The small molecule below binds the protein below.
Small molecule (SMILES): CC(=O)N[C@@H]1[C@@H](O)[C@H](O)[C@@H](CO)O[C@H]1O

Sequence of chain 1.B:
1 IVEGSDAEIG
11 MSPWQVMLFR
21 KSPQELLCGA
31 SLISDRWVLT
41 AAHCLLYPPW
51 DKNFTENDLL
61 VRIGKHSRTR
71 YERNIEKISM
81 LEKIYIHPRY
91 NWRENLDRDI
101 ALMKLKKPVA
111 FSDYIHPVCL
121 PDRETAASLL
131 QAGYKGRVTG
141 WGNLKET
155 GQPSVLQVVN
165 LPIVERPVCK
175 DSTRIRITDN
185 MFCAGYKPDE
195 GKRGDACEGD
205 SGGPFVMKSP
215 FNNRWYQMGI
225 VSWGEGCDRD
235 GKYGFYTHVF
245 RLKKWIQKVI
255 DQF

Binding-site contacts:
Ligand atom C8 contacts residue LEU46 of chain 1.B at 4.2 Å (hydrophobic).
Ligand atom C1 contacts residue ASN53 of chain 1.B at 1.6 Å.
Ligand atom N2 contacts residue LEU46 of chain 1.B at 4.2 Å.
Ligand atom O6 contacts residue ASN53 of chain 1.B at 3.7 Å.
Ligand atom C7 contacts residue LEU46 of chain 1.B at 4.1 Å (hydrophobic).
Ligand atom C4 contacts residue ASN53 of chain 1.B at 3.9 Å.
Ligand atom O6 contacts residue THR55 of chain 1.B at 4.2 Å.
Ligand atom N2 contacts residue ASN53 of chain 1.B at 3.2 Å (h-bond).
Ligand atom O5 contacts residue ASN53 of chain 1.B at 1.9 Å (h-bond).
Ligand atom C7 contacts residue ASN53 of chain 1.B at 4.2 Å.
Ligand atom C6 contacts residue ASN53 of chain 1.B at 4.1 Å.
Ligand atom C2 contacts residue ASN53 of chain 1.B at 2.5 Å.
Ligand atom C3 contacts residue ASN53 of chain 1.B at 3.7 Å.
Ligand atom O7 contacts residue ASN53 of chain 1.B at 4.5 Å.
Ligand atom C1 contacts residue LEU46 of chain 1.B at 4.2 Å (hydrophobic).
Ligand atom C5 contacts residue ASN53 of chain 1.B at 3.2 Å.
Ligand atom O7 contacts residue LEU46 of chain 1.B at 4.2 Å.